A protein and the small-molecule ligand that binds it are described below.
Small molecule (SMILES): NCCc1ccc(S(=O)(=O)F)cc1

Binding-site contacts:
Ligand atom S contacts residue THR191 of chain 1.A at 4.3 Å.
Ligand atom C5 contacts residue NAD1 of chain 1.E at 4.0 Å.
Ligand atom C1 contacts residue ASN193 of chain 1.A at 4.1 Å.
Ligand atom C4 contacts residue ASN193 of chain 1.A at 4.3 Å.
Ligand atom S contacts residue ASN193 of chain 1.A at 4.3 Å.
Ligand atom C2 contacts residue ASN193 of chain 1.A at 4.2 Å.
Ligand atom F contacts residue NAD1 of chain 1.E at 3.2 Å.
Ligand atom O1S contacts residue THR191 of chain 1.A at 3.1 Å (h-bond).
Ligand atom C3 contacts residue ALA192 of chain 1.A at 4.1 Å (hydrophobic).
Ligand atom C3 contacts residue NAD1 of chain 1.E at 3.2 Å.
Ligand atom C6 contacts residue ASN193 of chain 1.A at 4.1 Å.
Ligand atom C1 contacts residue NAD1 of chain 1.E at 3.1 Å.
Ligand atom O1S contacts residue ASN193 of chain 1.A at 3.2 Å (h-bond).
Ligand atom C8 contacts residue ASN193 of chain 1.A at 4.0 Å.
Ligand atom C7 contacts residue THR107 of chain 1.A at 4.2 Å.
Ligand atom C4 contacts residue NAD1 of chain 1.E at 3.8 Å.
Ligand atom C8 contacts residue ALA192 of chain 1.A at 4.0 Å (hydrophobic).
Ligand atom C7 contacts residue NAD1 of chain 1.E at 3.6 Å.
Ligand atom C2 contacts residue NAD1 of chain 1.E at 3.6 Å.
Ligand atom N8 contacts residue ALA192 of chain 1.A at 4.1 Å.
Ligand atom C6 contacts residue NAD1 of chain 1.E at 3.4 Å.
Ligand atom O2S contacts residue THR191 of chain 1.A at 4.1 Å.
Ligand atom O2S contacts residue NAD1 of chain 1.E at 2.8 Å (h-bond).
Ligand atom C5 contacts residue ASN193 of chain 1.A at 4.2 Å.
Ligand atom C2 contacts residue ALA192 of chain 1.A at 4.3 Å (hydrophobic).
Ligand atom C3 contacts residue ASN193 of chain 1.A at 4.0 Å.
Ligand atom S contacts residue NAD1 of chain 1.E at 3.2 Å (h-bond).
Ligand atom O1S contacts residue ARG245 of chain 1.A at 3.8 Å.
Ligand atom C8 contacts residue NAD1 of chain 1.E at 3.5 Å.
Ligand atom N8 contacts residue NAD1 of chain 1.E at 2.6 Å (h-bond).
Ligand atom C2 contacts residue THR191 of chain 1.A at 4.0 Å.

Sequence of chain 1.A:
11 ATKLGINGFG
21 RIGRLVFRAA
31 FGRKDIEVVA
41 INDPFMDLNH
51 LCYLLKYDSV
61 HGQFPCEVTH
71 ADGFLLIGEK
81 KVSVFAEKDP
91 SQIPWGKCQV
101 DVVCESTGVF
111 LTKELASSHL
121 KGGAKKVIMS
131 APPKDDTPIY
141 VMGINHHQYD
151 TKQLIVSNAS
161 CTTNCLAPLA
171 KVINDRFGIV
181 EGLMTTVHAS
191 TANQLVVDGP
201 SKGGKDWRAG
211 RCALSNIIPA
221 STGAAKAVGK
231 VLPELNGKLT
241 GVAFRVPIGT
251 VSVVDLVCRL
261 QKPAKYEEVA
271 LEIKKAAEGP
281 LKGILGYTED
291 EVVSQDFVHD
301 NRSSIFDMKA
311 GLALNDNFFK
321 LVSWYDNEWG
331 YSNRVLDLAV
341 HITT